Sequence of chain 3.B:
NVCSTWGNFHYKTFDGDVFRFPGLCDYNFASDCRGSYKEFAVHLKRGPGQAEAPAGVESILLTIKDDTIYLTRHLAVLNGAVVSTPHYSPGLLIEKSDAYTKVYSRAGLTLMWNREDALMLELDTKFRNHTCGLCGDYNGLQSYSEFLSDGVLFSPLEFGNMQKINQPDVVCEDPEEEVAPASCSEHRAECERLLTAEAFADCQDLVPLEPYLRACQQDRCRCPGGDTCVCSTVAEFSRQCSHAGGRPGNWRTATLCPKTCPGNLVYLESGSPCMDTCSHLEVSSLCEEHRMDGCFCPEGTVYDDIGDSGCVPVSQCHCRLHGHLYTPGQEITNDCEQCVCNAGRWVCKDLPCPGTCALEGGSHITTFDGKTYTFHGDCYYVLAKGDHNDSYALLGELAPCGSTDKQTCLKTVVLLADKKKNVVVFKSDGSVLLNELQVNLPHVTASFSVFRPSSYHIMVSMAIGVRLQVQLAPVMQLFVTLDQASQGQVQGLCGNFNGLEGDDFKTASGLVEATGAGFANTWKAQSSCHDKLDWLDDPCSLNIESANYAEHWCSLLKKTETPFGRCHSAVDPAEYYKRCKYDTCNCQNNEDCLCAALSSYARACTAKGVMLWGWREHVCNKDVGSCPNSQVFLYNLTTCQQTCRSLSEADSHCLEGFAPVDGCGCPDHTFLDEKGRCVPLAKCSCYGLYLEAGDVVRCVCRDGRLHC

A small-molecule ligand and the protein it binds are described below.
Small molecule (SMILES): CC(=O)N[C@@H]1[C@@H](O)[C@H](O)[C@@H](CO)O[C@H]1O

Binding-site contacts:
Ligand atom C7 contacts residue ASN153 of chain 3.B at 4.1 Å.
Ligand atom C2 contacts residue ASN143 of chain 3.B at 2.5 Å.
Ligand atom C3 contacts residue ASN143 of chain 3.B at 3.5 Å.
Ligand atom O6 contacts residue ASN143 of chain 3.B at 2.9 Å (h-bond).
Ligand atom C5 contacts residue ASN143 of chain 3.B at 3.0 Å.
Ligand atom O5 contacts residue ASN143 of chain 3.B at 2.4 Å (h-bond).
Ligand atom O3 contacts residue ASN153 of chain 3.B at 2.0 Å (h-bond).
Ligand atom N2 contacts residue ASN143 of chain 3.B at 3.4 Å (h-bond).
Ligand atom C4 contacts residue ARG142 of chain 3.B at 3.9 Å.
Ligand atom O6 contacts residue ARG142 of chain 3.B at 4.4 Å.
Ligand atom C2 contacts residue ASN153 of chain 3.B at 3.8 Å.
Ligand atom O7 contacts residue ASN153 of chain 3.B at 3.9 Å.
Ligand atom O4 contacts residue ARG142 of chain 3.B at 3.2 Å.
Ligand atom O3 contacts residue GLY154 of chain 3.B at 4.2 Å.
Ligand atom C5 contacts residue ARG142 of chain 3.B at 4.3 Å.
Ligand atom C6 contacts residue ASN143 of chain 3.B at 3.0 Å.
Ligand atom C6 contacts residue ARG142 of chain 3.B at 3.5 Å.
Ligand atom C3 contacts residue ASN153 of chain 3.B at 3.3 Å.
Ligand atom C7 contacts residue ASN143 of chain 3.B at 3.4 Å.
Ligand atom O7 contacts residue ASN143 of chain 3.B at 2.6 Å (h-bond).
Ligand atom C4 contacts residue ASN143 of chain 3.B at 3.4 Å.
Ligand atom C4 contacts residue ASN153 of chain 3.B at 3.8 Å.
Ligand atom N2 contacts residue ASN153 of chain 3.B at 4.1 Å.
Ligand atom C1 contacts residue ASN143 of chain 3.B at 1.4 Å.
Ligand atom O3 contacts residue ASN143 of chain 3.B at 4.3 Å.
Ligand atom O4 contacts residue ASN153 of chain 3.B at 3.9 Å.